Sequence of chain 1.B:
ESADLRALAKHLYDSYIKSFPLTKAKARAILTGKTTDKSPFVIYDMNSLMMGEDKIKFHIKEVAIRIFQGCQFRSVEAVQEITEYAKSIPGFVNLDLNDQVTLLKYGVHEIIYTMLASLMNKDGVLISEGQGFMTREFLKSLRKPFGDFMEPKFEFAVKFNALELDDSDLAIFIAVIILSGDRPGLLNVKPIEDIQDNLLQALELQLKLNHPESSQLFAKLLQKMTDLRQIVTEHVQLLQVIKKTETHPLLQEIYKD

Binding-site contacts:
Ligand atom C10 contacts residue GLN84 of chain 1.B at 3.9 Å.
Ligand atom C1 contacts residue SER87 of chain 1.B at 3.8 Å.
Ligand atom C8 contacts residue CYS83 of chain 1.B at 2.4 Å (hydrophobic).
Ligand atom C12 contacts residue SER87 of chain 1.B at 3.8 Å.
Ligand atom N2 contacts residue SER87 of chain 1.B at 3.9 Å.
Ligand atom C10 contacts residue PHE161 of chain 1.B at 3.3 Å (hydrophobic).
Ligand atom C9 contacts residue PHE161 of chain 1.B at 3.6 Å (hydrophobic).
Ligand atom C5 contacts residue LEU128 of chain 1.B at 4.0 Å (hydrophobic).
Ligand atom N1 contacts residue SER87 of chain 1.B at 3.3 Å.
Ligand atom O2 contacts residue HIS121 of chain 1.B at 3.6 Å (h-bond).
Ligand atom C2 contacts residue ARG86 of chain 1.B at 3.9 Å.
Ligand atom C7 contacts residue ARG86 of chain 1.B at 4.0 Å.
Ligand atom C1 contacts residue CYS83 of chain 1.B at 2.7 Å (hydrophobic).
Ligand atom C7 contacts residue SER87 of chain 1.B at 3.6 Å.
Ligand atom C6 contacts residue ARG86 of chain 1.B at 3.9 Å.
Ligand atom N1 contacts residue CYS83 of chain 1.B at 2.9 Å (h-bond).
Ligand atom C6 contacts residue ILE124 of chain 1.B at 3.9 Å (hydrophobic).
Ligand atom O1 contacts residue ILE124 of chain 1.B at 3.9 Å.
Ligand atom N2 contacts residue HIS247 of chain 1.B at 3.8 Å.
Ligand atom C8 contacts residue SER87 of chain 1.B at 3.9 Å.
Ligand atom C4 contacts residue LEU128 of chain 1.B at 3.5 Å (hydrophobic).
Ligand atom C11 contacts residue PHE80 of chain 1.B at 3.4 Å (hydrophobic).
Ligand atom C9 contacts residue CYS83 of chain 1.B at 1.6 Å (hydrophobic).
Ligand atom O3 contacts residue ASP273 of chain 1.B at 3.0 Å (salt-bridge).
Ligand atom C11 contacts residue CYS83 of chain 1.B at 3.9 Å (hydrophobic).
Ligand atom C2 contacts residue SER87 of chain 1.B at 3.9 Å.
Ligand atom O1 contacts residue CYS83 of chain 1.B at 3.3 Å (h-bond).
Ligand atom C10 contacts residue PHE80 of chain 1.B at 3.4 Å (hydrophobic).
Ligand atom C3 contacts residue OLA1 of chain 1.E at 3.9 Å.
Ligand atom O1 contacts residue TYR125 of chain 1.B at 3.6 Å.
Ligand atom C11 contacts residue PHE161 of chain 1.B at 3.6 Å (hydrophobic).
Ligand atom C13 contacts residue CYS83 of chain 1.B at 3.7 Å (hydrophobic).
Ligand atom C4 contacts residue ARG86 of chain 1.B at 3.7 Å.
Ligand atom C5 contacts residue ARG86 of chain 1.B at 3.8 Å.
Ligand atom C12 contacts residue HIS247 of chain 1.B at 4.0 Å.
Ligand atom C3 contacts residue ARG86 of chain 1.B at 3.7 Å.
Ligand atom C13 contacts residue SER87 of chain 1.B at 3.3 Å.
Ligand atom O2 contacts residue HIS247 of chain 1.B at 3.5 Å (h-bond).
Ligand atom C10 contacts residue CYS83 of chain 1.B at 2.7 Å (hydrophobic).
Ligand atom C7 contacts residue ILE124 of chain 1.B at 3.5 Å (hydrophobic).

The small molecule below binds the protein below.
Small molecule (SMILES): O=C(Nc1ccccc1)c1cc([N+](=O)[O-])ccc1Cl